Sequence of chain 1.M:
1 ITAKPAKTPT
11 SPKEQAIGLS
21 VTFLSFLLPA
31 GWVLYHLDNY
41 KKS

A protein and the small-molecule ligand that binds it are described below.
Small molecule (SMILES): C[C@H](CCC(=O)O)[C@H]1CC[C@H]2[C@@H]3[C@H](O)C[C@@H]4C[C@H](O)CC[C@]4(C)[C@H]3C[C@H](O)[C@]12C

Sequence of chain 1.L:
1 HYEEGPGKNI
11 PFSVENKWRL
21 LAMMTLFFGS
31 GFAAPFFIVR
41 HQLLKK

Binding-site contacts:
Ligand atom C11 contacts residue TRP18 of chain 1.L at 4.2 Å (hydrophobic).
Ligand atom C24 contacts residue LEU21 of chain 1.L at 4.1 Å (hydrophobic).
Ligand atom C2 contacts residue GLU14 of chain 1.M at 3.4 Å.
Ligand atom C1 contacts residue TRP18 of chain 1.L at 3.6 Å (hydrophobic).
Ligand atom O26 contacts residue VAL21 of chain 1.M at 4.2 Å.
Ligand atom O12 contacts residue TRP18 of chain 1.L at 2.7 Å.
Ligand atom C12 contacts residue TRP18 of chain 1.L at 4.1 Å (hydrophobic).
Ligand atom C14 contacts residue TRP18 of chain 1.L at 4.2 Å (hydrophobic).
Ligand atom C22 contacts residue VAL21 of chain 1.M at 4.5 Å (hydrophobic).
Ligand atom O25 contacts residue LEU21 of chain 1.L at 4.3 Å.
Ligand atom O25 contacts residue TRP18 of chain 1.L at 3.5 Å (h-bond).
Ligand atom C9 contacts residue TRP18 of chain 1.L at 3.9 Å (hydrophobic).
Ligand atom C10 contacts residue TRP18 of chain 1.L at 4.4 Å (hydrophobic).
Ligand atom O26 contacts residue ALA22 of chain 1.L at 4.3 Å.
Ligand atom C23 contacts residue LEU21 of chain 1.L at 4.0 Å (hydrophobic).
Ligand atom C17 contacts residue TRP18 of chain 1.L at 4.4 Å (hydrophobic).
Ligand atom C12 contacts residue ILE17 of chain 1.M at 4.1 Å (hydrophobic).
Ligand atom C11 contacts residue ILE17 of chain 1.M at 4.3 Å (hydrophobic).
Ligand atom C22 contacts residue LEU21 of chain 1.L at 4.0 Å (hydrophobic).
Ligand atom C24 contacts residue TRP18 of chain 1.L at 4.4 Å (hydrophobic).
Ligand atom C21 contacts residue ILE17 of chain 1.M at 3.9 Å (hydrophobic).
Ligand atom C23 contacts residue VAL21 of chain 1.M at 3.6 Å (hydrophobic).
Ligand atom C22 contacts residue TRP18 of chain 1.L at 3.9 Å (hydrophobic).
Ligand atom C22 contacts residue ILE17 of chain 1.M at 4.1 Å (hydrophobic).
Ligand atom C1 contacts residue GLU14 of chain 1.M at 3.8 Å.
Ligand atom O12 contacts residue ILE17 of chain 1.M at 4.3 Å.